Binding-site contacts:
Ligand atom N2 contacts residue ASN131 of chain 1.D at 2.9 Å (h-bond).
Ligand atom O7 contacts residue ASN131 of chain 1.D at 3.2 Å (h-bond).
Ligand atom O6 contacts residue PRO135 of chain 1.D at 4.3 Å.
Ligand atom O5 contacts residue THR133 of chain 1.D at 4.0 Å.
Ligand atom C6 contacts residue THR133 of chain 1.D at 4.3 Å.
Ligand atom C2 contacts residue ASN131 of chain 1.D at 2.4 Å.
Ligand atom C8 contacts residue LEU174 of chain 1.D at 3.9 Å (hydrophobic).
Ligand atom C4 contacts residue ASN131 of chain 1.D at 4.2 Å.
Ligand atom O7 contacts residue HIS233 of chain 1.D at 4.0 Å.
Ligand atom C1 contacts residue ASN131 of chain 1.D at 1.4 Å.
Ligand atom C8 contacts residue ASN131 of chain 1.D at 4.4 Å.
Ligand atom C5 contacts residue ASN131 of chain 1.D at 3.7 Å.
Ligand atom C1 contacts residue THR133 of chain 1.D at 4.2 Å.
Ligand atom O5 contacts residue ASN131 of chain 1.D at 2.4 Å (h-bond).
Ligand atom C7 contacts residue ASN131 of chain 1.D at 3.2 Å.
Ligand atom C8 contacts residue GLU172 of chain 1.D at 3.8 Å.
Ligand atom C3 contacts residue ASN131 of chain 1.D at 3.8 Å.
Ligand atom C5 contacts residue THR133 of chain 1.D at 4.0 Å.

Sequence of chain 1.D:
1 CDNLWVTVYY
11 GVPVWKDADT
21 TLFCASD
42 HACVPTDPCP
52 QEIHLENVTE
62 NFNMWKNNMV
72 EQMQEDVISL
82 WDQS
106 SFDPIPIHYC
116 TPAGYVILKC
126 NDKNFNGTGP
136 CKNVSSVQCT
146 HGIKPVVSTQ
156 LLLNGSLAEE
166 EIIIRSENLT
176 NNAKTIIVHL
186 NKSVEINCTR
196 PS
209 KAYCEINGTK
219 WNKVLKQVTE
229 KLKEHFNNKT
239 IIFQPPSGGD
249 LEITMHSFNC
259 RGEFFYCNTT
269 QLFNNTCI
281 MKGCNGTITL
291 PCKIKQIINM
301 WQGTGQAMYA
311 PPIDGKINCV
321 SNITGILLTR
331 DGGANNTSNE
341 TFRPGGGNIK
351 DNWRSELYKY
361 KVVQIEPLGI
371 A

The protein below binds the small molecule below.
Small molecule (SMILES): CC(=O)N[C@@H]1[C@@H](O)[C@H](O)[C@@H](CO)O[C@H]1O